The small molecule below binds the protein below.
Small molecule (SMILES): CC[C@H](C)O

Sequence of chain 2.A:
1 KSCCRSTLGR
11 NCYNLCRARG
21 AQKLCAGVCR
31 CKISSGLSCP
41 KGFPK

Binding-site contacts:
Ligand atom C1 contacts residue SER6 of chain 2.A at 3.5 Å.
Ligand atom C1 contacts residue ARG30 of chain 2.A at 4.2 Å.
Ligand atom C3 contacts residue ARG30 of chain 2.A at 3.8 Å.
Ligand atom C2 contacts residue CYS29 of chain 2.A at 4.1 Å (hydrophobic).
Ligand atom OH contacts residue VAL28 of chain 2.A at 4.4 Å.
Ligand atom C1 contacts residue GLY9 of chain 2.A at 4.2 Å.
Ligand atom OH contacts residue CYS29 of chain 2.A at 3.2 Å (h-bond).
Ligand atom OH contacts residue ARG30 of chain 2.A at 3.5 Å.
Ligand atom C2 contacts residue ARG30 of chain 2.A at 4.2 Å.
Ligand atom C4 contacts residue ARG30 of chain 2.A at 3.8 Å.
Ligand atom C1 contacts residue CYS29 of chain 2.A at 3.8 Å (hydrophobic).